Sequence of chain 1.B:
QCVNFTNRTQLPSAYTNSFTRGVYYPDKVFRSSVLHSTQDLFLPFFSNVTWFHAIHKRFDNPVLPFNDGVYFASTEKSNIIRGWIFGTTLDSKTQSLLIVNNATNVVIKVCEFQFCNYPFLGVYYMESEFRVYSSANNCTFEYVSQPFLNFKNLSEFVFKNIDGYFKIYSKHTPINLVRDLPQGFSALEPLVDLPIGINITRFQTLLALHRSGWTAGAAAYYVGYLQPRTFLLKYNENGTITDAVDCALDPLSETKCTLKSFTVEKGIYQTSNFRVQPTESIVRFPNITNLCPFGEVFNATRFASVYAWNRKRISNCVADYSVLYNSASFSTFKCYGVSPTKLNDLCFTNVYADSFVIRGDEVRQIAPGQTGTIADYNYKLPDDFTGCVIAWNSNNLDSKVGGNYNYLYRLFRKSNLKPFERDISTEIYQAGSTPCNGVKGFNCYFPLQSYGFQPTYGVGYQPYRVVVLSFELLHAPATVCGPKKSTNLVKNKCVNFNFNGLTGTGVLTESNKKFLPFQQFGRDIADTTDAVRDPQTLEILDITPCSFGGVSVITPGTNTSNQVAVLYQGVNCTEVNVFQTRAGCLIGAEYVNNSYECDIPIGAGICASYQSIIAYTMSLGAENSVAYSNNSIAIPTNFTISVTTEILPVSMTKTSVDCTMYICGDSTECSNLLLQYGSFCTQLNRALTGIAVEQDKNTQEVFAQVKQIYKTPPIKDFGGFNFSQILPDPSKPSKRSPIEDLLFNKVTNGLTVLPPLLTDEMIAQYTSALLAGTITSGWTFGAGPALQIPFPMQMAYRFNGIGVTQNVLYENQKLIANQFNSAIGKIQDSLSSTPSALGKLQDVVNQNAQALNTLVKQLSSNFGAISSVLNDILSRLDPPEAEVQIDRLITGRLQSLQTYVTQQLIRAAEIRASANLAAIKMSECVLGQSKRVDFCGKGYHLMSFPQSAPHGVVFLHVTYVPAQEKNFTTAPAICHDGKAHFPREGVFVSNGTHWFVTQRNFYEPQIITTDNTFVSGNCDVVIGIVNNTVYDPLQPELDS

Binding-site contacts:
Ligand atom C5 contacts residue ASN17 of chain 1.B at 3.7 Å.
Ligand atom O6 contacts residue ASN17 of chain 1.B at 4.5 Å.
Ligand atom C1 contacts residue ASN137 of chain 1.B at 4.2 Å.
Ligand atom C8 contacts residue ASN17 of chain 1.B at 4.0 Å.
Ligand atom N2 contacts residue ASN17 of chain 1.B at 3.1 Å (h-bond).
Ligand atom O6 contacts residue ASN137 of chain 1.B at 4.3 Å.
Ligand atom C8 contacts residue CYS15 of chain 1.B at 3.5 Å (hydrophobic).
Ligand atom C6 contacts residue ASN137 of chain 1.B at 3.8 Å.
Ligand atom C3 contacts residue ASN137 of chain 1.B at 4.4 Å.
Ligand atom C4 contacts residue ASN17 of chain 1.B at 4.3 Å.
Ligand atom C3 contacts residue ASN17 of chain 1.B at 3.9 Å.
Ligand atom C2 contacts residue ASN17 of chain 1.B at 2.6 Å.
Ligand atom C1 contacts residue ASN17 of chain 1.B at 1.5 Å.
Ligand atom C8 contacts residue VAL16 of chain 1.B at 4.5 Å (hydrophobic).
Ligand atom C5 contacts residue ASN137 of chain 1.B at 3.5 Å.
Ligand atom O5 contacts residue ASN137 of chain 1.B at 3.9 Å.
Ligand atom O5 contacts residue ASN17 of chain 1.B at 2.4 Å (h-bond).
Ligand atom O7 contacts residue ASN17 of chain 1.B at 3.1 Å (h-bond).
Ligand atom C7 contacts residue ASN17 of chain 1.B at 3.2 Å.

This small molecule binds to this protein.
Small molecule (SMILES): CC(=O)N[C@H]1[C@H](O[C@H]2[C@H](O)[C@@H](NC(C)=O)CO[C@@H]2CO)O[C@H](CO)[C@@H](O)[C@@H]1O